Sequence of chain 1.C:
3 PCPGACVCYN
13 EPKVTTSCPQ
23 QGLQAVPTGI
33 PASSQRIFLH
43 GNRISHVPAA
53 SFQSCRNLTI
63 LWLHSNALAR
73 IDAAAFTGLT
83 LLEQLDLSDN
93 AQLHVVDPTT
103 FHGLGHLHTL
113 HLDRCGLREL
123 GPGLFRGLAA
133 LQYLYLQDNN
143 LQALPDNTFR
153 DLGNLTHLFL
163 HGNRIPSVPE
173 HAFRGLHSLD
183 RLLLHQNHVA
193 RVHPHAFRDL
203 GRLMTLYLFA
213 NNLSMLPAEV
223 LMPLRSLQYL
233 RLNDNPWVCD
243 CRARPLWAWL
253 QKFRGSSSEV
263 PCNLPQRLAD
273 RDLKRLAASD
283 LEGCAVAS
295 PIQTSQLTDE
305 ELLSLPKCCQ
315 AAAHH

Sequence of chain 1.G:
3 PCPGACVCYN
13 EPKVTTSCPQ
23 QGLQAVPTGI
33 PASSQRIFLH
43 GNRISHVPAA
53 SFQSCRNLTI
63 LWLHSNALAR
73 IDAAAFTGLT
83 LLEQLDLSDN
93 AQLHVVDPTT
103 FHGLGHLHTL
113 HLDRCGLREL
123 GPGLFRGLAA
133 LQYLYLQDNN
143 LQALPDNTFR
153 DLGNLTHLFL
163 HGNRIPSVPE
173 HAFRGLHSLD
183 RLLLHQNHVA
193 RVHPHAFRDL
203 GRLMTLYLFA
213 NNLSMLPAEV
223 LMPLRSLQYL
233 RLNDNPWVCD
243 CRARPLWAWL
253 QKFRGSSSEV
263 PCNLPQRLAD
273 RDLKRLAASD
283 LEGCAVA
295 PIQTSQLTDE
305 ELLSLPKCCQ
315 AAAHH

Binding-site contacts:
Ligand atom C5 contacts residue ASN156 of chain 1.C at 3.6 Å.
Ligand atom C8 contacts residue ALA131 of chain 1.C at 3.8 Å (hydrophobic).
Ligand atom C7 contacts residue ALA131 of chain 1.C at 4.0 Å (hydrophobic).
Ligand atom O7 contacts residue ASN156 of chain 1.C at 4.2 Å.
Ligand atom N2 contacts residue ASN156 of chain 1.C at 2.9 Å (h-bond).
Ligand atom O7 contacts residue ALA132 of chain 1.C at 4.0 Å.
Ligand atom C1 contacts residue ASN156 of chain 1.C at 1.4 Å.
Ligand atom C3 contacts residue ASN156 of chain 1.C at 3.8 Å.
Ligand atom O5 contacts residue ASN156 of chain 1.C at 2.3 Å (h-bond).
Ligand atom O6 contacts residue HIS197 of chain 1.G at 4.0 Å.
Ligand atom N2 contacts residue ALA131 of chain 1.C at 4.0 Å.
Ligand atom C8 contacts residue ALA132 of chain 1.C at 4.0 Å (hydrophobic).
Ligand atom C4 contacts residue ASN156 of chain 1.C at 4.2 Å.
Ligand atom C2 contacts residue ASN156 of chain 1.C at 2.5 Å.
Ligand atom C7 contacts residue ALA132 of chain 1.C at 4.0 Å (hydrophobic).
Ligand atom C7 contacts residue ASN156 of chain 1.C at 3.8 Å.

A protein and the small-molecule ligand that binds it are described below.
Small molecule (SMILES): CC(=O)N[C@@H]1[C@@H](O)[C@H](O)[C@@H](CO)O[C@H]1O